A small-molecule ligand and the protein it binds are described below.
Small molecule (SMILES): CC[C@H](C)[C@H](N)C(=O)N[C@@H](Cc1ccccc1)C(=O)N[C@@H](CCC(=O)O)C(=O)N1CCC[C@H]1C(=O)N1CCC[C@H]1C=O

Binding-site contacts:
Ligand atom C contacts residue TYR71 of chain 1.D at 4.2 Å (hydrophobic).
Ligand atom CB contacts residue PHE19 of chain 1.D at 4.2 Å (hydrophobic).
Ligand atom O contacts residue TYR71 of chain 1.D at 3.9 Å.
Ligand atom CB contacts residue THR69 of chain 1.D at 3.6 Å.
Ligand atom N contacts residue THR69 of chain 1.D at 2.9 Å (h-bond).
Ligand atom CZ contacts residue LEU26 of chain 1.D at 4.0 Å (hydrophobic).
Ligand atom OE2 contacts residue TYR71 of chain 1.D at 3.8 Å.
Ligand atom CE1 contacts residue ARG68 of chain 1.D at 3.2 Å.
Ligand atom CA contacts residue TYR71 of chain 1.D at 4.0 Å (hydrophobic).
Ligand atom CE2 contacts residue LEU26 of chain 1.D at 4.2 Å (hydrophobic).
Ligand atom O contacts residue THR69 of chain 1.D at 4.1 Å.
Ligand atom CA contacts residue THR69 of chain 1.D at 3.7 Å.
Ligand atom CE1 contacts residue PHE19 of chain 1.D at 3.6 Å (hydrophobic).
Ligand atom CB contacts residue THR69 of chain 1.D at 4.2 Å.
Ligand atom CD1 contacts residue THR69 of chain 1.D at 3.7 Å.
Ligand atom CE2 contacts residue PHE19 of chain 1.D at 4.3 Å (hydrophobic).
Ligand atom O contacts residue TYR71 of chain 1.D at 3.8 Å.
Ligand atom C contacts residue TYR71 of chain 1.D at 4.3 Å (hydrophobic).
Ligand atom CG contacts residue TYR71 of chain 1.D at 3.6 Å (hydrophobic).
Ligand atom CB contacts residue TYR71 of chain 1.D at 4.0 Å (hydrophobic).
Ligand atom CD contacts residue TYR71 of chain 1.D at 3.2 Å (hydrophobic).
Ligand atom C contacts residue THR69 of chain 1.D at 3.6 Å.
Ligand atom OE1 contacts residue TYR71 of chain 1.D at 2.9 Å (h-bond).
Ligand atom CA contacts residue THR69 of chain 1.D at 3.7 Å.
Ligand atom CD1 contacts residue PHE19 of chain 1.D at 3.6 Å (hydrophobic).
Ligand atom CD2 contacts residue PHE19 of chain 1.D at 4.1 Å (hydrophobic).
Ligand atom CD contacts residue ARG70 of chain 1.D at 3.9 Å.
Ligand atom CB contacts residue TYR71 of chain 1.D at 3.5 Å (hydrophobic).
Ligand atom OE1 contacts residue ARG70 of chain 1.D at 4.1 Å.
Ligand atom O contacts residue THR69 of chain 1.D at 3.8 Å.
Ligand atom CD1 contacts residue ARG62 of chain 1.D at 4.2 Å.
Ligand atom CD1 contacts residue ARG68 of chain 1.D at 3.7 Å.
Ligand atom CE1 contacts residue THR69 of chain 1.D at 3.8 Å.
Ligand atom CZ contacts residue THR69 of chain 1.D at 4.3 Å.
Ligand atom CG contacts residue PHE19 of chain 1.D at 3.8 Å (hydrophobic).
Ligand atom CB contacts residue ARG70 of chain 1.D at 3.9 Å.
Ligand atom OE2 contacts residue ARG70 of chain 1.D at 3.1 Å.
Ligand atom CE2 contacts residue GLU25 of chain 1.D at 4.3 Å.
Ligand atom CZ contacts residue ARG68 of chain 1.D at 4.0 Å.
Ligand atom CZ contacts residue PHE19 of chain 1.D at 4.0 Å (hydrophobic).

Sequence of chain 1.D:
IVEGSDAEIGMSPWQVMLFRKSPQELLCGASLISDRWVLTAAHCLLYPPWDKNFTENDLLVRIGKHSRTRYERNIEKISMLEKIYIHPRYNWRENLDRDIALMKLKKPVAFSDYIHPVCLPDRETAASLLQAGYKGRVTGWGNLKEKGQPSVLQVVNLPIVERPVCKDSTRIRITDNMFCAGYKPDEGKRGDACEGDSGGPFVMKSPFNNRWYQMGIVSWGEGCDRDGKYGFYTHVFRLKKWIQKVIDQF